Sequence of chain 1.F:
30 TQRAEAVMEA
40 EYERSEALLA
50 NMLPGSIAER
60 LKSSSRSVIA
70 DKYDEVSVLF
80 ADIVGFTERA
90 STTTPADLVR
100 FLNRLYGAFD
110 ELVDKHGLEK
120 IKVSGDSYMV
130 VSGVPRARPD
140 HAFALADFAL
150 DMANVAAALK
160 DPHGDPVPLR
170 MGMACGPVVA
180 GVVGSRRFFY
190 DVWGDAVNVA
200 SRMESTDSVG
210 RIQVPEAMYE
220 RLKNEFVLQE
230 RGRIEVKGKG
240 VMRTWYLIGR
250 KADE

This protein binds this small molecule.
Small molecule (SMILES): CNc1ccccc1C(=O)O[C@H]1[C@@H](O)[C@H](n2cnc3c(=O)[nH]c(N)nc32)O[C@@H]1CO[P](=O)(O)O[P](=O)(O)OP(=O)(O)O

Sequence of chain 1.E:
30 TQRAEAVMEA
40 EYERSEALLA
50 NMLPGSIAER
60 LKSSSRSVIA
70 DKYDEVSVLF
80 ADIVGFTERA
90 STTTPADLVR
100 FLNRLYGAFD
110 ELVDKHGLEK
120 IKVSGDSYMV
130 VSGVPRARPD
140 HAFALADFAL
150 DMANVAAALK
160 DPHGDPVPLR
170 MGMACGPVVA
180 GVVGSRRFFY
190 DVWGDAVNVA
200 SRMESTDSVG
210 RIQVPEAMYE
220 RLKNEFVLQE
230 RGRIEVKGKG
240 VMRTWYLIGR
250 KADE

Binding-site contacts:
Ligand atom O3A contacts residue ARG201 of chain 1.F at 3.0 Å (salt-bridge).
Ligand atom O1B contacts residue MN1 of chain 1.EA at 2.3 Å.
Ligand atom PA contacts residue MN1 of chain 1.FA at 3.3 Å.
Ligand atom NA1 contacts residue GLY193 of chain 1.F at 3.6 Å.
Ligand atom C2 contacts residue LYS121 of chain 1.F at 3.6 Å.
Ligand atom O3G contacts residue MN1 of chain 1.EA at 3.3 Å.
Ligand atom O3B contacts residue PHE85 of chain 1.E at 2.8 Å (h-bond).
Ligand atom CA3 contacts residue TRP192 of chain 1.F at 3.5 Å (hydrophobic).
Ligand atom OA contacts residue THR86 of chain 1.E at 3.4 Å.
Ligand atom O1B contacts residue ILE82 of chain 1.E at 3.4 Å (h-bond).
Ligand atom N2 contacts residue VAL191 of chain 1.F at 2.8 Å (h-bond).
Ligand atom O2G contacts residue ASP81 of chain 1.E at 3.3 Å (salt-bridge).
Ligand atom O2A contacts residue ASP125 of chain 1.E at 3.4 Å (salt-bridge).
Ligand atom O2' contacts residue GLY193 of chain 1.F at 3.6 Å.
Ligand atom O3B contacts residue THR86 of chain 1.E at 3.5 Å (h-bond).
Ligand atom CA2 contacts residue PHE85 of chain 1.E at 3.6 Å (hydrophobic).
Ligand atom N2 contacts residue MET128 of chain 1.F at 3.6 Å.
Ligand atom O3B contacts residue MN1 of chain 1.EA at 2.8 Å.
Ligand atom O2B contacts residue THR86 of chain 1.E at 3.4 Å (h-bond).
Ligand atom O2G contacts residue MN1 of chain 1.EA at 3.2 Å.
Ligand atom N1 contacts residue MET128 of chain 1.F at 3.5 Å.
Ligand atom O2A contacts residue ASP81 of chain 1.E at 3.4 Å (salt-bridge).
Ligand atom N1 contacts residue LYS121 of chain 1.F at 3.1 Å (salt-bridge).
Ligand atom N2 contacts residue LYS121 of chain 1.F at 3.4 Å (salt-bridge).
Ligand atom CA7 contacts residue ASP194 of chain 1.F at 3.6 Å.
Ligand atom O2' contacts residue ASN197 of chain 1.F at 3.4 Å.
Ligand atom N3 contacts residue VAL196 of chain 1.F at 3.5 Å.
Ligand atom O2G contacts residue ARG169 of chain 1.E at 3.3 Å (salt-bridge).
Ligand atom O2A contacts residue MN1 of chain 1.EA at 2.6 Å.
Ligand atom O1A contacts residue MN1 of chain 1.EA at 3.3 Å.
Ligand atom PA contacts residue MN1 of chain 1.EA at 3.5 Å.
Ligand atom O2A contacts residue MN1 of chain 1.FA at 2.0 Å.
Ligand atom O2' contacts residue VAL196 of chain 1.F at 3.4 Å.
Ligand atom PG contacts residue MN1 of chain 1.EA at 3.1 Å.
Ligand atom N2 contacts residue ASP190 of chain 1.F at 3.3 Å (salt-bridge).
Ligand atom CA4 contacts residue PRO94 of chain 1.E at 3.3 Å (hydrophobic).
Ligand atom PB contacts residue MN1 of chain 1.EA at 2.8 Å.
Ligand atom O2G contacts residue ILE82 of chain 1.E at 3.6 Å.
Ligand atom O3B contacts residue ASP125 of chain 1.E at 3.2 Å (salt-bridge).
Ligand atom O4' contacts residue ASP125 of chain 1.E at 3.6 Å.